Sequence of chain 1.C:
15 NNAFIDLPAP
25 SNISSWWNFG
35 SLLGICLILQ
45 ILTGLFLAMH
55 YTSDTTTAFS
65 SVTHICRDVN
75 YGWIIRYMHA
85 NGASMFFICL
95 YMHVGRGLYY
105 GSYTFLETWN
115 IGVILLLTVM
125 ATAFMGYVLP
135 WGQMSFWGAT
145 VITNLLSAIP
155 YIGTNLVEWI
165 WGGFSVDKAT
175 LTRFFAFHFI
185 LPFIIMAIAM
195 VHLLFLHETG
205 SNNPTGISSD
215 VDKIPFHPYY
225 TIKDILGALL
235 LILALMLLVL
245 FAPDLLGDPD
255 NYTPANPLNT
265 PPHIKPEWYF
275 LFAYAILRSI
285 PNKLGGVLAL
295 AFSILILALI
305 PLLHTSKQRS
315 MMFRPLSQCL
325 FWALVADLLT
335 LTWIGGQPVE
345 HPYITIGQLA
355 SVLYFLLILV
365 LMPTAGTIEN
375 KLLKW

The protein below binds the small molecule below.
Small molecule (SMILES): CCCCCCC[C@H]1C(=O)O[C@H](C)[C@H](NC(=O)c2cccc(NC=O)c2O)C(=O)O[C@@H](C)[C@@H]1OC(=O)[C@H](C)CC

Binding-site contacts:
Ligand atom C8 contacts residue TRP31 of chain 1.C at 3.5 Å (hydrophobic).
Ligand atom O4 contacts residue LEU197 of chain 1.C at 3.2 Å.
Ligand atom C5 contacts residue HEM1 of chain 1.DA at 3.7 Å.
Ligand atom O2 contacts residue ILE27 of chain 1.C at 3.5 Å.
Ligand atom N1 contacts residue TRP31 of chain 1.C at 3.4 Å (h-bond).
Ligand atom O1 contacts residue SER35 of chain 1.C at 3.8 Å.
Ligand atom C1 contacts residue HEM1 of chain 1.DA at 3.8 Å.
Ligand atom O1 contacts residue PHE220 of chain 1.C at 3.5 Å.
Ligand atom C4 contacts residue SER205 of chain 1.C at 3.5 Å.
Ligand atom C3 contacts residue ILE27 of chain 1.C at 3.5 Å (hydrophobic).
Ligand atom C12 contacts residue LEU197 of chain 1.C at 3.4 Å (hydrophobic).
Ligand atom C27 contacts residue GLY38 of chain 1.C at 3.8 Å.
Ligand atom C8 contacts residue ASP228 of chain 1.C at 3.2 Å.
Ligand atom N1 contacts residue ASP228 of chain 1.C at 2.8 Å (salt-bridge).
Ligand atom O2 contacts residue TRP31 of chain 1.C at 3.6 Å.
Ligand atom O9 contacts residue LEU197 of chain 1.C at 3.7 Å.
Ligand atom C11 contacts residue LEU197 of chain 1.C at 3.7 Å (hydrophobic).
Ligand atom O1 contacts residue ASP228 of chain 1.C at 2.6 Å (salt-bridge).
Ligand atom C10 contacts residue ALA17 of chain 1.C at 3.6 Å (hydrophobic).
Ligand atom C8 contacts residue TYR224 of chain 1.C at 3.8 Å (hydrophobic).
Ligand atom O9 contacts residue MET194 of chain 1.C at 3.6 Å.
Ligand atom C6 contacts residue HEM1 of chain 1.DA at 3.6 Å.
Ligand atom C1 contacts residue PHE220 of chain 1.C at 3.3 Å (hydrophobic).
Ligand atom O6 contacts residue LEU197 of chain 1.C at 3.5 Å.
Ligand atom O7 contacts residue HEM1 of chain 1.DA at 3.7 Å.
Ligand atom C2 contacts residue TRP31 of chain 1.C at 3.7 Å (hydrophobic).
Ligand atom O4 contacts residue HEM1 of chain 1.DA at 3.2 Å.
Ligand atom C9 contacts residue HEM1 of chain 1.DA at 3.8 Å.
Ligand atom C1 contacts residue ASP228 of chain 1.C at 3.7 Å.
Ligand atom C20 contacts residue HEM1 of chain 1.DA at 3.3 Å.
Ligand atom O7 contacts residue SER35 of chain 1.C at 3.0 Å.
Ligand atom C26 contacts residue PHE220 of chain 1.C at 3.9 Å (hydrophobic).
Ligand atom O3 contacts residue LEU197 of chain 1.C at 3.8 Å.
Ligand atom C6 contacts residue PHE220 of chain 1.C at 3.4 Å (hydrophobic).
Ligand atom O2 contacts residue TYR224 of chain 1.C at 3.3 Å.
Ligand atom N2 contacts residue HEM1 of chain 1.DA at 3.8 Å.
Ligand atom C5 contacts residue PHE220 of chain 1.C at 3.8 Å (hydrophobic).
Ligand atom O6 contacts residue ALA17 of chain 1.C at 3.8 Å.
Ligand atom C27 contacts residue LEU197 of chain 1.C at 3.8 Å (hydrophobic).
Ligand atom C2 contacts residue PHE220 of chain 1.C at 3.6 Å (hydrophobic).